The protein below binds the small molecule below.
Small molecule (SMILES): CC(=O)N[C@H]1[C@H](O[C@H]2[C@H](O)[C@@H](NC(C)=O)CO[C@@H]2CO)O[C@H](CO)[C@@H](O)[C@@H]1O

Sequence of chain 1.C:
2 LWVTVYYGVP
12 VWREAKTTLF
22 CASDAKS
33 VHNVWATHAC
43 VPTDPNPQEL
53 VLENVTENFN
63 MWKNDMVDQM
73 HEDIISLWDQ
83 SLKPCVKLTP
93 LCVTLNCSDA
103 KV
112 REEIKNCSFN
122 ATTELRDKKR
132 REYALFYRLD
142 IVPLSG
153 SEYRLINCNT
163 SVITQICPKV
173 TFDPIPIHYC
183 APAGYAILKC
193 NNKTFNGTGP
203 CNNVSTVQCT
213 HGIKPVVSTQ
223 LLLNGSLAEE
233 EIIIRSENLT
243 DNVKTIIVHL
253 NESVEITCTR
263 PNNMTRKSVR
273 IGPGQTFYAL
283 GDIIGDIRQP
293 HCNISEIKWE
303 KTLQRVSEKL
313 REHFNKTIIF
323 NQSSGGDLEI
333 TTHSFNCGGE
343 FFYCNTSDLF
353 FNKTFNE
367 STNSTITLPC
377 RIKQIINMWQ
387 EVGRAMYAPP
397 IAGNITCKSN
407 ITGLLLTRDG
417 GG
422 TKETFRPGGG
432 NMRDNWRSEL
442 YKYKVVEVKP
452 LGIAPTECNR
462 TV

Binding-site contacts:
Ligand atom N2 contacts residue ASN295 of chain 1.C at 2.9 Å (h-bond).
Ligand atom C8 contacts residue THR261 of chain 1.C at 3.3 Å.
Ligand atom C1 contacts residue HIS293 of chain 1.C at 3.6 Å.
Ligand atom O5 contacts residue THR373 of chain 1.C at 4.1 Å.
Ligand atom C4 contacts residue ASN295 of chain 1.C at 4.3 Å.
Ligand atom O5 contacts residue HIS293 of chain 1.C at 3.9 Å.
Ligand atom C7 contacts residue THR261 of chain 1.C at 4.2 Å.
Ligand atom C7 contacts residue ASN295 of chain 1.C at 3.6 Å.
Ligand atom O6 contacts residue THR371 of chain 1.C at 4.2 Å.
Ligand atom C1 contacts residue ASN295 of chain 1.C at 1.4 Å.
Ligand atom C3 contacts residue HIS293 of chain 1.C at 4.4 Å.
Ligand atom C5 contacts residue HIS293 of chain 1.C at 3.7 Å.
Ligand atom C5 contacts residue THR373 of chain 1.C at 4.3 Å.
Ligand atom O6 contacts residue THR373 of chain 1.C at 3.4 Å (h-bond).
Ligand atom C2 contacts residue ASN295 of chain 1.C at 2.5 Å.
Ligand atom C5 contacts residue ASN295 of chain 1.C at 3.7 Å.
Ligand atom C3 contacts residue ASN295 of chain 1.C at 3.8 Å.
Ligand atom C8 contacts residue ASN295 of chain 1.C at 3.8 Å.
Ligand atom O5 contacts residue ASN295 of chain 1.C at 2.4 Å (h-bond).
Ligand atom O7 contacts residue THR261 of chain 1.C at 4.2 Å.
Ligand atom C8 contacts residue HIS293 of chain 1.C at 3.4 Å.
Ligand atom C6 contacts residue THR373 of chain 1.C at 3.5 Å.
Ligand atom O7 contacts residue ASN295 of chain 1.C at 4.5 Å.
Ligand atom O5 contacts residue THR371 of chain 1.C at 4.5 Å.